Sequence of chain 1.A:
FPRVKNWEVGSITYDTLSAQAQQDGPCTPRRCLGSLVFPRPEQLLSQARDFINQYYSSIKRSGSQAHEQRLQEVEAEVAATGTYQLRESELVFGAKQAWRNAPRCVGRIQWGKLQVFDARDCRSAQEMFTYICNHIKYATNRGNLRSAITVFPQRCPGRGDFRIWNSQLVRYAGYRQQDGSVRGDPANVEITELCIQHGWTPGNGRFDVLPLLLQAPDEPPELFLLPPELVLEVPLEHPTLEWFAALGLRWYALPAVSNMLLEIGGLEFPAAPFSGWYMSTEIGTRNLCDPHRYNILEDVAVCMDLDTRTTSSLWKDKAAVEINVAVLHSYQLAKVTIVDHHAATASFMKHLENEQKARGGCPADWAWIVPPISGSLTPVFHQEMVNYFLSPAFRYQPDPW

Binding-site contacts:
Ligand atom N02 contacts residue TYR317 of chain 1.A at 3.5 Å.
Ligand atom C02 contacts residue TRP316 of chain 1.A at 3.9 Å (hydrophobic).
Ligand atom F08 contacts residue SER314 of chain 1.A at 3.7 Å.
Ligand atom C03 contacts residue PRO294 of chain 1.A at 3.8 Å (hydrophobic).
Ligand atom C16 contacts residue GLN207 of chain 1.A at 3.5 Å.
Ligand atom C22 contacts residue VAL296 of chain 1.A at 3.8 Å (hydrophobic).
Ligand atom C07 contacts residue PHE313 of chain 1.A at 3.7 Å (hydrophobic).
Ligand atom C02 contacts residue GLU321 of chain 1.A at 3.3 Å.
Ligand atom N02 contacts residue HEM1 of chain 1.E at 3.3 Å.
Ligand atom C26 contacts residue H4B1 of chain 1.F at 3.1 Å.
Ligand atom C05 contacts residue VAL296 of chain 1.A at 3.9 Å (hydrophobic).
Ligand atom F12 contacts residue VAL296 of chain 1.A at 3.4 Å.
Ligand atom C11 contacts residue HEM1 of chain 1.E at 3.8 Å.
Ligand atom C27 contacts residue ARG325 of chain 1.A at 3.5 Å.
Ligand atom C21 contacts residue HEM1 of chain 1.E at 3.8 Å.
Ligand atom C07 contacts residue HEM1 of chain 1.E at 3.4 Å.
Ligand atom C14 contacts residue HEM1 of chain 1.E at 3.6 Å.
Ligand atom C12 contacts residue HEM1 of chain 1.E at 3.5 Å.
Ligand atom F09 contacts residue HEM1 of chain 1.E at 3.1 Å.
Ligand atom N02 contacts residue GLU321 of chain 1.A at 2.5 Å (salt-bridge).
Ligand atom C13 contacts residue HEM1 of chain 1.E at 3.4 Å.
Ligand atom N02 contacts residue MET318 of chain 1.A at 3.9 Å.
Ligand atom C02 contacts residue HEM1 of chain 1.E at 3.4 Å.
Ligand atom F08 contacts residue PRO294 of chain 1.A at 3.5 Å.
Ligand atom F09 contacts residue GLY315 of chain 1.A at 2.7 Å.
Ligand atom C21 contacts residue GLU321 of chain 1.A at 3.5 Å.
Ligand atom C06 contacts residue GLU321 of chain 1.A at 3.5 Å.
Ligand atom F12 contacts residue HEM1 of chain 1.E at 3.4 Å.
Ligand atom C06 contacts residue HEM1 of chain 1.E at 3.7 Å.
Ligand atom C26 contacts residue HEM1 of chain 1.E at 3.1 Å.
Ligand atom F13 contacts residue HEM1 of chain 1.E at 2.5 Å.
Ligand atom C04 contacts residue HEM1 of chain 1.E at 3.5 Å.
Ligand atom F08 contacts residue VAL296 of chain 1.A at 3.8 Å.
Ligand atom N01 contacts residue HEM1 of chain 1.E at 3.5 Å.
Ligand atom N01 contacts residue GLU321 of chain 1.A at 2.7 Å (salt-bridge).
Ligand atom C03 contacts residue HEM1 of chain 1.E at 3.1 Å.
Ligand atom F08 contacts residue PHE313 of chain 1.A at 3.2 Å.
Ligand atom C07 contacts residue GLY315 of chain 1.A at 3.9 Å.
Ligand atom F09 contacts residue SER314 of chain 1.A at 3.2 Å.
Ligand atom N02 contacts residue TRP316 of chain 1.A at 2.9 Å (h-bond).

This protein binds this small molecule.
Small molecule (SMILES): CN(C)CCc1cc(F)c(F)c(CCc2cc(C(F)F)cc(N)n2)c1